Binding-site contacts:
Ligand atom C1 contacts residue ASN529 of chain 1.A at 1.4 Å.
Ligand atom C5 contacts residue ASN529 of chain 1.A at 3.7 Å.
Ligand atom N2 contacts residue ASN529 of chain 1.A at 2.7 Å (h-bond).
Ligand atom O7 contacts residue ASN529 of chain 1.A at 4.0 Å.
Ligand atom O5 contacts residue ASN529 of chain 1.A at 2.4 Å (h-bond).
Ligand atom C8 contacts residue ASP526 of chain 1.A at 3.7 Å.
Ligand atom C7 contacts residue SER403 of chain 1.A at 3.9 Å.
Ligand atom O3 contacts residue SER403 of chain 1.A at 3.9 Å.
Ligand atom C7 contacts residue ASN529 of chain 1.A at 3.6 Å.
Ligand atom C3 contacts residue ASN529 of chain 1.A at 3.7 Å.
Ligand atom C2 contacts residue ASN529 of chain 1.A at 2.3 Å.
Ligand atom C4 contacts residue ASN529 of chain 1.A at 4.2 Å.
Ligand atom C8 contacts residue SER528 of chain 1.A at 4.0 Å.
Ligand atom O7 contacts residue SER403 of chain 1.A at 4.4 Å.
Ligand atom N2 contacts residue SER403 of chain 1.A at 4.3 Å.
Ligand atom C8 contacts residue SER403 of chain 1.A at 3.5 Å.

The small molecule below binds the protein below.
Small molecule (SMILES): CC(=O)N[C@H]1[C@H](O[C@H]2[C@H](O)[C@@H](NC(C)=O)CO[C@@H]2CO)O[C@H](CO)[C@@H](O)[C@@H]1O

Sequence of chain 1.A:
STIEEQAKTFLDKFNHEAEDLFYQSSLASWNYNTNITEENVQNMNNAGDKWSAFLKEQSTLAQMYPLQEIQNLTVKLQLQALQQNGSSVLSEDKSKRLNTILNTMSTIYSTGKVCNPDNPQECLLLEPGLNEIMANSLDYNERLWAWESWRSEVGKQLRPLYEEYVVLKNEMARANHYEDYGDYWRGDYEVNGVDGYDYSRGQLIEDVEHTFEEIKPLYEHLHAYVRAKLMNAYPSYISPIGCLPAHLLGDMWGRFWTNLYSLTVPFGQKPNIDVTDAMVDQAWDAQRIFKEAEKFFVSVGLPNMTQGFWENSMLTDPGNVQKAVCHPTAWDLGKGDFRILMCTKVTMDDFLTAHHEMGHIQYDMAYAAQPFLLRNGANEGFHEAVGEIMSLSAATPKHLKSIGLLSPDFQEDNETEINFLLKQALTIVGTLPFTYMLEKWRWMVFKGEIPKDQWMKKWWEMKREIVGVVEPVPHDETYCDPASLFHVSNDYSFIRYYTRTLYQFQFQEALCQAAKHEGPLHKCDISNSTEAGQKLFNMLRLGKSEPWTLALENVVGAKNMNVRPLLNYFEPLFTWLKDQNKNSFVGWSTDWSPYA